A small-molecule ligand and the protein it binds are described below.
Small molecule (SMILES): OC[C@H]1O[C@H](O[C@H]2[C@H](O)[C@@H](O)[C@H](OCCCCCC3CCCCC3)O[C@@H]2CO)[C@H](O)[C@@H](O)[C@@H]1O

Sequence of chain 1.A:
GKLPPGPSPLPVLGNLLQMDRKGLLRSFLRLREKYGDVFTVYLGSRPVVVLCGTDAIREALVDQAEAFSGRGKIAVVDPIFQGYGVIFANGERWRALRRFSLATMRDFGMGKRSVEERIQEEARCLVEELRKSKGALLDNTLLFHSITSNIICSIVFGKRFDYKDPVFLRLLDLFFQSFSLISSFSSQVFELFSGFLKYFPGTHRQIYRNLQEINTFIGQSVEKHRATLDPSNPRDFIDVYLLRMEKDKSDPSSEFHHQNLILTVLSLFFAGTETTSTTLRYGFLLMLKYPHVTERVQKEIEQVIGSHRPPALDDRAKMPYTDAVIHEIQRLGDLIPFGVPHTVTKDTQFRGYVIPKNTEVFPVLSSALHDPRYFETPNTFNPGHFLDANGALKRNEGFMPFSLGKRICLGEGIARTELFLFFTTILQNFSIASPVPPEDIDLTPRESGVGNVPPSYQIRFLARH

Binding-site contacts:
Ligand atom O20 contacts residue PRO15 of chain 1.A at 3.7 Å.
Ligand atom C13 contacts residue SER35 of chain 1.A at 3.0 Å.
Ligand atom C1 contacts residue SER35 of chain 1.A at 3.9 Å.
Ligand atom C2 contacts residue TMI1 of chain 1.E at 3.5 Å.
Ligand atom O31 contacts residue SER16 of chain 1.A at 2.8 Å (h-bond).
Ligand atom C7 contacts residue VAL49 of chain 1.A at 4.3 Å (hydrophobic).
Ligand atom C11 contacts residue PHE346 of chain 1.A at 3.8 Å (hydrophobic).
Ligand atom C30 contacts residue LEU18 of chain 1.A at 3.4 Å (hydrophobic).
Ligand atom C7 contacts residue TMI1 of chain 1.E at 3.5 Å.
Ligand atom C10 contacts residue PHE346 of chain 1.A at 3.5 Å (hydrophobic).
Ligand atom C15 contacts residue SER35 of chain 1.A at 4.1 Å.
Ligand atom O31 contacts residue LEU18 of chain 1.A at 3.2 Å (h-bond).
Ligand atom C30 contacts residue SER16 of chain 1.A at 4.0 Å.
Ligand atom C17 contacts residue ARG38 of chain 1.A at 4.0 Å.
Ligand atom C17 contacts residue SER35 of chain 1.A at 3.9 Å.
Ligand atom C18 contacts residue SER35 of chain 1.A at 3.6 Å.
Ligand atom C11 contacts residue PHE36 of chain 1.A at 4.1 Å (hydrophobic).
Ligand atom O23 contacts residue ARG38 of chain 1.A at 3.5 Å (salt-bridge).
Ligand atom O31 contacts residue PRO15 of chain 1.A at 4.3 Å.
Ligand atom C8 contacts residue PHE370 of chain 1.A at 4.3 Å (hydrophobic).
Ligand atom O12 contacts residue SER35 of chain 1.A at 3.6 Å.
Ligand atom C11 contacts residue LEU32 of chain 1.A at 4.2 Å (hydrophobic).
Ligand atom C16 contacts residue ARG38 of chain 1.A at 3.9 Å.
Ligand atom C6 contacts residue VAL58 of chain 1.A at 4.1 Å (hydrophobic).
Ligand atom C19 contacts residue PRO15 of chain 1.A at 3.4 Å (hydrophobic).
Ligand atom C9 contacts residue PHE346 of chain 1.A at 4.0 Å (hydrophobic).
Ligand atom C3 contacts residue TMI1 of chain 1.E at 3.8 Å.
Ligand atom C9 contacts residue PHE370 of chain 1.A at 4.1 Å (hydrophobic).
Ligand atom C15 contacts residue ARG38 of chain 1.A at 3.5 Å.
Ligand atom O22 contacts residue GLN26 of chain 1.A at 4.1 Å.
Ligand atom O14 contacts residue SER35 of chain 1.A at 3.9 Å.
Ligand atom C2 contacts residue VAL49 of chain 1.A at 4.2 Å (hydrophobic).
Ligand atom O22 contacts residue SER35 of chain 1.A at 3.5 Å (h-bond).
Ligand atom C30 contacts residue PRO19 of chain 1.A at 4.1 Å (hydrophobic).
Ligand atom O20 contacts residue SER16 of chain 1.A at 4.1 Å.
Ligand atom C19 contacts residue ARG38 of chain 1.A at 4.3 Å.
Ligand atom C4 contacts residue LEU32 of chain 1.A at 3.4 Å (hydrophobic).
Ligand atom C3 contacts residue LEU32 of chain 1.A at 4.0 Å (hydrophobic).
Ligand atom C1 contacts residue LEU39 of chain 1.A at 3.8 Å (hydrophobic).
Ligand atom C8 contacts residue TMI1 of chain 1.E at 3.3 Å.